Binding-site contacts:
Ligand atom C8 contacts residue MET369 of chain 1.A at 3.3 Å (hydrophobic).
Ligand atom C1 contacts residue MET369 of chain 1.A at 4.0 Å (hydrophobic).
Ligand atom C6 contacts residue GLU362 of chain 1.A at 4.4 Å.
Ligand atom O6 contacts residue GLN366 of chain 1.A at 4.0 Å.
Ligand atom C2 contacts residue ASN394 of chain 1.A at 2.7 Å.
Ligand atom C1 contacts residue ASN394 of chain 1.A at 1.5 Å.
Ligand atom C5 contacts residue ASN394 of chain 1.A at 3.6 Å.
Ligand atom C8 contacts residue ASN394 of chain 1.A at 3.4 Å.
Ligand atom C3 contacts residue ASN394 of chain 1.A at 3.9 Å.
Ligand atom O6 contacts residue MET369 of chain 1.A at 4.3 Å.
Ligand atom O6 contacts residue GLU362 of chain 1.A at 4.0 Å.
Ligand atom C7 contacts residue ASN394 of chain 1.A at 3.9 Å.
Ligand atom O5 contacts residue ASN394 of chain 1.A at 2.4 Å (h-bond).
Ligand atom O5 contacts residue GLU362 of chain 1.A at 4.0 Å.
Ligand atom N2 contacts residue ASN394 of chain 1.A at 3.1 Å.
Ligand atom O4 contacts residue GLN370 of chain 1.A at 4.0 Å.
Ligand atom C5 contacts residue MET369 of chain 1.A at 4.0 Å (hydrophobic).
Ligand atom O4 contacts residue GLN366 of chain 1.A at 4.0 Å.
Ligand atom C4 contacts residue ASN394 of chain 1.A at 4.3 Å.
Ligand atom C3 contacts residue MET369 of chain 1.A at 4.4 Å (hydrophobic).
Ligand atom O5 contacts residue MET369 of chain 1.A at 4.4 Å.

Sequence of chain 1.A:
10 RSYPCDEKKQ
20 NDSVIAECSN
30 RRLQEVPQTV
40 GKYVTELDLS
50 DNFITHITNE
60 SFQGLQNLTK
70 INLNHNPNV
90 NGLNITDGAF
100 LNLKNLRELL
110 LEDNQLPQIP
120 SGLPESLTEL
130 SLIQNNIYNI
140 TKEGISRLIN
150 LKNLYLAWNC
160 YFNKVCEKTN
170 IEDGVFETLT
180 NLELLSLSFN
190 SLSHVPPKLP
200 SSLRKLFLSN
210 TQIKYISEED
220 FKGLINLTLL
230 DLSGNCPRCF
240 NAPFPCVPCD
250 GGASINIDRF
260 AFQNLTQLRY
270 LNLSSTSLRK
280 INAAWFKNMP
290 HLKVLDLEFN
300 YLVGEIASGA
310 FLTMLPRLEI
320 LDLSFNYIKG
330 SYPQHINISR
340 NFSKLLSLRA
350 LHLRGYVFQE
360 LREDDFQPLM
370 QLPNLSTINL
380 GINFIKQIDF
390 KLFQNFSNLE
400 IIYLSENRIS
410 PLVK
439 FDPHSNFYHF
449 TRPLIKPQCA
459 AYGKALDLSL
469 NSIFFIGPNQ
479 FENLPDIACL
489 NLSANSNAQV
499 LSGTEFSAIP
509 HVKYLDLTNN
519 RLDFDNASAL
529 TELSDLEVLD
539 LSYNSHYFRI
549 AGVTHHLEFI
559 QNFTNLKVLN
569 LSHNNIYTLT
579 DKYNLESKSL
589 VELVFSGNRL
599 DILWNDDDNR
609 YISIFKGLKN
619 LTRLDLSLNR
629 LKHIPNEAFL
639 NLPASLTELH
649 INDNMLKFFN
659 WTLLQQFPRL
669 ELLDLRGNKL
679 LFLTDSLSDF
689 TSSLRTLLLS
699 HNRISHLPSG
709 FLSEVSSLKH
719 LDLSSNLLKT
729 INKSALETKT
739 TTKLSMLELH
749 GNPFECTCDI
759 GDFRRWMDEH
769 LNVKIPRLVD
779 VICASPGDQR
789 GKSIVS

The protein below binds the small molecule below.
Small molecule (SMILES): CC(=O)N[C@@H]1[C@@H](O)[C@H](O)[C@@H](CO)O[C@H]1O